This protein binds this small molecule.
Small molecule (SMILES): O=C(O)c1ccc(C(=O)OCCO)cc1

Sequence of chain 1.A:
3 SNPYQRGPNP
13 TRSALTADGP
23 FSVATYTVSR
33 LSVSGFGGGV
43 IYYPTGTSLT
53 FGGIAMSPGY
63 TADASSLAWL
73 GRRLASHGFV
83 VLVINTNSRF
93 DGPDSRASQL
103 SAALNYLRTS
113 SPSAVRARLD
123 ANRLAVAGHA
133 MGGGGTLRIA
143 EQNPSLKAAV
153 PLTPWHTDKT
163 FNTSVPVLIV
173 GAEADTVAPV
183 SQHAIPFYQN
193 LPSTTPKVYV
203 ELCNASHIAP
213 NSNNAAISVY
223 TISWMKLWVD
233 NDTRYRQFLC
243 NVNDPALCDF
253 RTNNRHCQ

Binding-site contacts:
Ligand atom C2 contacts residue GLY61 of chain 1.A at 4.0 Å.
Ligand atom C3 contacts residue TYR62 of chain 1.A at 3.4 Å (hydrophobic).
Ligand atom O2 contacts residue TYR62 of chain 1.A at 4.1 Å.
Ligand atom O1 contacts residue HIS131 of chain 1.A at 3.8 Å.
Ligand atom C4 contacts residue TYR62 of chain 1.A at 3.4 Å (hydrophobic).
Ligand atom O1 contacts residue GLY61 of chain 1.A at 3.7 Å.
Ligand atom O3 contacts residue TYR62 of chain 1.A at 2.9 Å (h-bond).
Ligand atom O3 contacts residue ALA132 of chain 1.A at 3.1 Å.
Ligand atom O1 contacts residue TYR62 of chain 1.A at 3.4 Å (h-bond).
Ligand atom C6 contacts residue TYR62 of chain 1.A at 3.8 Å (hydrophobic).
Ligand atom C7 contacts residue VAL179 of chain 1.A at 3.7 Å (hydrophobic).
Ligand atom O5 contacts residue PG01 of chain 1.H at 3.7 Å.
Ligand atom C3 contacts residue HIS209 of chain 1.A at 3.7 Å.
Ligand atom C8 contacts residue MET133 of chain 1.A at 3.7 Å (hydrophobic).
Ligand atom O4 contacts residue PG01 of chain 1.H at 3.1 Å (h-bond).
Ligand atom C8 contacts residue VAL179 of chain 1.A at 4.0 Å (hydrophobic).
Ligand atom O1 contacts residue ALA64 of chain 1.A at 3.3 Å.
Ligand atom C6 contacts residue VAL179 of chain 1.A at 3.5 Å (hydrophobic).
Ligand atom C2 contacts residue ALA132 of chain 1.A at 3.3 Å (hydrophobic).
Ligand atom O3 contacts residue MET133 of chain 1.A at 2.9 Å (h-bond).
Ligand atom C1 contacts residue GLY61 of chain 1.A at 3.4 Å.
Ligand atom C9 contacts residue MET133 of chain 1.A at 3.6 Å (hydrophobic).
Ligand atom C9 contacts residue TYR62 of chain 1.A at 4.0 Å (hydrophobic).
Ligand atom C1 contacts residue TYR62 of chain 1.A at 2.7 Å (hydrophobic).
Ligand atom C5 contacts residue VAL179 of chain 1.A at 3.5 Å (hydrophobic).
Ligand atom C9 contacts residue TRP157 of chain 1.A at 3.7 Å (hydrophobic).
Ligand atom O3 contacts residue GLY61 of chain 1.A at 3.5 Å.
Ligand atom C3 contacts residue MET133 of chain 1.A at 3.9 Å (hydrophobic).
Ligand atom C2 contacts residue HIS209 of chain 1.A at 3.1 Å.
Ligand atom O4 contacts residue TRP157 of chain 1.A at 3.8 Å.
Ligand atom C2 contacts residue HIS131 of chain 1.A at 3.9 Å.
Ligand atom C4 contacts residue VAL179 of chain 1.A at 3.9 Å (hydrophobic).
Ligand atom O2 contacts residue HIS209 of chain 1.A at 2.7 Å (h-bond).
Ligand atom O2 contacts residue ALA132 of chain 1.A at 3.3 Å.
Ligand atom C8 contacts residue TRP157 of chain 1.A at 3.4 Å (hydrophobic).
Ligand atom C2 contacts residue TYR62 of chain 1.A at 4.0 Å (hydrophobic).
Ligand atom C5 contacts residue TYR62 of chain 1.A at 3.6 Å (hydrophobic).
Ligand atom C3 contacts residue ALA132 of chain 1.A at 3.4 Å (hydrophobic).
Ligand atom C9 contacts residue VAL179 of chain 1.A at 4.0 Å (hydrophobic).
Ligand atom C10 contacts residue PG01 of chain 1.H at 3.5 Å.